Sequence of chain 3.A:
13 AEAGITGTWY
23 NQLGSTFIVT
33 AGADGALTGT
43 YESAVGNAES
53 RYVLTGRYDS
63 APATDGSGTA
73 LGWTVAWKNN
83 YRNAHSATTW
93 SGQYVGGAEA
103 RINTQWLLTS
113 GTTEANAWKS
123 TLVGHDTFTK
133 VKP

The protein below binds the small molecule below.
Small molecule (SMILES): N=C1N[C@H]2[C@H](CS[C@H]2CCCCC(=O)O)N1

Binding-site contacts:
Ligand atom N1 contacts residue TRP92 of chain 3.A at 3.7 Å.
Ligand atom S1 contacts residue THR90 of chain 3.A at 3.4 Å (h-bond).
Ligand atom C2 contacts residue TRP120 of chain 2.B at 3.7 Å (hydrophobic).
Ligand atom N1 contacts residue ASP128 of chain 3.A at 3.0 Å (salt-bridge).
Ligand atom C7 contacts residue VAL47 of chain 3.A at 3.1 Å (hydrophobic).
Ligand atom C9 contacts residue TRP79 of chain 3.A at 3.8 Å (hydrophobic).
Ligand atom N3 contacts residue SER27 of chain 3.A at 2.8 Å (h-bond).
Ligand atom C9 contacts residue ALA50 of chain 3.A at 3.8 Å (hydrophobic).
Ligand atom C9 contacts residue VAL47 of chain 3.A at 3.4 Å (hydrophobic).
Ligand atom N2 contacts residue SER45 of chain 3.A at 3.0 Å (h-bond).
Ligand atom C4 contacts residue VAL47 of chain 3.A at 3.6 Å (hydrophobic).
Ligand atom N1 contacts residue LEU25 of chain 3.A at 3.8 Å.
Ligand atom N3 contacts residue ASN23 of chain 3.A at 3.0 Å (h-bond).
Ligand atom O12 contacts residue SER88 of chain 3.A at 2.8 Å (h-bond).
Ligand atom N2 contacts residue VAL47 of chain 3.A at 3.5 Å.
Ligand atom N2 contacts residue LEU25 of chain 3.A at 3.6 Å.
Ligand atom C3 contacts residue SER45 of chain 3.A at 3.8 Å.
Ligand atom O12 contacts residue ALA86 of chain 3.A at 3.8 Å.
Ligand atom C9 contacts residue GLY48 of chain 3.A at 3.9 Å.
Ligand atom C3 contacts residue SER27 of chain 3.A at 3.8 Å.
Ligand atom C3 contacts residue ASP128 of chain 3.A at 3.8 Å.
Ligand atom C3 contacts residue LEU25 of chain 3.A at 3.5 Å (hydrophobic).
Ligand atom C6 contacts residue THR90 of chain 3.A at 3.8 Å.
Ligand atom S1 contacts residue TRP79 of chain 3.A at 3.7 Å.
Ligand atom C5 contacts residue TRP108 of chain 3.A at 3.9 Å (hydrophobic).
Ligand atom C8 contacts residue VAL47 of chain 3.A at 3.8 Å (hydrophobic).
Ligand atom O11 contacts residue GLY48 of chain 3.A at 3.3 Å.
Ligand atom C10 contacts residue ASN49 of chain 3.A at 3.4 Å.
Ligand atom C6 contacts residue TRP108 of chain 3.A at 3.5 Å (hydrophobic).
Ligand atom C11 contacts residue ASN49 of chain 3.A at 3.6 Å.
Ligand atom C10 contacts residue TRP79 of chain 3.A at 3.4 Å (hydrophobic).
Ligand atom C7 contacts residue SER45 of chain 3.A at 3.2 Å.
Ligand atom N3 contacts residue SER45 of chain 3.A at 3.8 Å.
Ligand atom O11 contacts residue ASN49 of chain 3.A at 2.8 Å (h-bond).
Ligand atom N3 contacts residue TYR43 of chain 3.A at 2.7 Å (h-bond).
Ligand atom C4 contacts residue TRP120 of chain 2.B at 3.8 Å (hydrophobic).
Ligand atom N3 contacts residue ASP128 of chain 3.A at 3.9 Å.
Ligand atom C8 contacts residue TRP79 of chain 3.A at 3.8 Å (hydrophobic).
Ligand atom C11 contacts residue SER88 of chain 3.A at 3.9 Å.
Ligand atom C3 contacts residue TYR43 of chain 3.A at 3.6 Å (hydrophobic).

Sequence of chain 2.B:
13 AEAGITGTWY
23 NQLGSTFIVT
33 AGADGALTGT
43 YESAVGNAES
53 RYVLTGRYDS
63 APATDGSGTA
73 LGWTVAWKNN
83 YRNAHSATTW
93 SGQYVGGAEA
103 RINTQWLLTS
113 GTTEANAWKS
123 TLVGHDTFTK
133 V